Sequence of chain 3.F:
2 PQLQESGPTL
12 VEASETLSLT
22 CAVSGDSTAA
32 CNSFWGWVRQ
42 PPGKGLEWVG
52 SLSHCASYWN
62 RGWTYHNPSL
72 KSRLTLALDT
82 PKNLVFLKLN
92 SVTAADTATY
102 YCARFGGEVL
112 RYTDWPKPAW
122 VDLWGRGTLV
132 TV

Binding-site contacts:
Ligand atom N2 contacts residue ASN301 of chain 3.A at 2.8 Å (h-bond).
Ligand atom C8 contacts residue ARG296 of chain 3.A at 3.7 Å.
Ligand atom C7 contacts residue ASN301 of chain 3.A at 3.4 Å.
Ligand atom O5 contacts residue ASN301 of chain 3.A at 2.5 Å (h-bond).
Ligand atom C5 contacts residue HIS299 of chain 3.A at 4.1 Å.
Ligand atom O3 contacts residue THR65 of chain 3.F at 4.4 Å.
Ligand atom O7 contacts residue ASN265 of chain 3.A at 3.3 Å.
Ligand atom O3 contacts residue TRP92 of chain 3.E at 3.9 Å.
Ligand atom C8 contacts residue TYR59 of chain 3.F at 3.6 Å (hydrophobic).
Ligand atom C8 contacts residue HIS299 of chain 3.A at 3.6 Å.
Ligand atom O6 contacts residue ASN91 of chain 3.E at 3.6 Å (h-bond).
Ligand atom N2 contacts residue NAG1 of chain 3.P at 3.9 Å.
Ligand atom C2 contacts residue ASN301 of chain 3.A at 2.4 Å.
Ligand atom C7 contacts residue ASN265 of chain 3.A at 4.1 Å.
Ligand atom O4 contacts residue TYR59 of chain 3.F at 4.0 Å.
Ligand atom C3 contacts residue TRP92 of chain 3.E at 4.3 Å (hydrophobic).
Ligand atom O6 contacts residue THR383 of chain 3.A at 4.2 Å.
Ligand atom O3 contacts residue TYR59 of chain 3.F at 4.0 Å.
Ligand atom C6 contacts residue ASN91 of chain 3.E at 4.3 Å.
Ligand atom C8 contacts residue ASP115 of chain 3.F at 3.4 Å.
Ligand atom C1 contacts residue ASN301 of chain 3.A at 1.4 Å.
Ligand atom C5 contacts residue ASN301 of chain 3.A at 3.7 Å.
Ligand atom O5 contacts residue ASN91 of chain 3.E at 3.4 Å (h-bond).
Ligand atom O5 contacts residue HIS299 of chain 3.A at 3.9 Å.
Ligand atom C7 contacts residue ASP115 of chain 3.F at 4.0 Å.
Ligand atom C1 contacts residue HIS299 of chain 3.A at 3.5 Å.
Ligand atom O4 contacts residue TRP92 of chain 3.E at 3.0 Å.
Ligand atom O7 contacts residue ASP115 of chain 3.F at 3.9 Å.
Ligand atom C8 contacts residue THR267 of chain 3.A at 3.5 Å.
Ligand atom C4 contacts residue ASN301 of chain 3.A at 4.3 Å.
Ligand atom C8 contacts residue ASN301 of chain 3.A at 3.7 Å.
Ligand atom O7 contacts residue ARG412 of chain 3.A at 3.8 Å.
Ligand atom O7 contacts residue ARG296 of chain 3.A at 2.6 Å (salt-bridge).
Ligand atom C1 contacts residue ASN91 of chain 3.E at 4.2 Å.
Ligand atom C3 contacts residue ASN301 of chain 3.A at 3.8 Å.
Ligand atom C7 contacts residue ARG296 of chain 3.A at 3.4 Å.
Ligand atom C3 contacts residue TYR59 of chain 3.F at 3.8 Å (hydrophobic).
Ligand atom O7 contacts residue THR267 of chain 3.A at 4.2 Å.
Ligand atom C6 contacts residue TRP92 of chain 3.E at 4.3 Å (hydrophobic).
Ligand atom O7 contacts residue ASN301 of chain 3.A at 4.3 Å.

A protein and the small-molecule ligand that binds it are described below.
Small molecule (SMILES): CC(=O)N[C@H]1[C@H](O[C@H]2[C@H](O)[C@@H](NC(C)=O)CO[C@@H]2CO)O[C@H](CO)[C@@H](O[C@@H]2O[C@H](CO[C@H]3O[C@H](CO)[C@@H](O)[C@H](O)[C@@H]3O)[C@@H](O)[C@H](O[C@H]3O[C@H](CO)[C@@H](O)[C@H](O)[C@@H]3O)[C@@H]2O)[C@@H]1O

Sequence of chain 3.A:
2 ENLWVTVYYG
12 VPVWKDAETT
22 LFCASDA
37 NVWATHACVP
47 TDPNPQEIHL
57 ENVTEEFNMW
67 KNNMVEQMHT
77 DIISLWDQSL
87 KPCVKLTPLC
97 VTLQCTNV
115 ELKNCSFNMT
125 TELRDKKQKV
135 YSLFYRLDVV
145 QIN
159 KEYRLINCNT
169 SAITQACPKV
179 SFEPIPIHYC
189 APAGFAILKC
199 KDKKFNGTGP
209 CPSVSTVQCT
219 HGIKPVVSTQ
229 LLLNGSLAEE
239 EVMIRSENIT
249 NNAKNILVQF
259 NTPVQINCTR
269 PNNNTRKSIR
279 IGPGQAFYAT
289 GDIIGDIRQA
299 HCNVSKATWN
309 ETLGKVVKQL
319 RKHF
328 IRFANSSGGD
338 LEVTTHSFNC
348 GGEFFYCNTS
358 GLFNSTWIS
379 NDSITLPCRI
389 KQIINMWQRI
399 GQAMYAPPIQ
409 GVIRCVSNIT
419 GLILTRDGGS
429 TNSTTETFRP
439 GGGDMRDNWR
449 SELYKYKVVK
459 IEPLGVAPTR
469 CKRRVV

Sequence of chain 3.E:
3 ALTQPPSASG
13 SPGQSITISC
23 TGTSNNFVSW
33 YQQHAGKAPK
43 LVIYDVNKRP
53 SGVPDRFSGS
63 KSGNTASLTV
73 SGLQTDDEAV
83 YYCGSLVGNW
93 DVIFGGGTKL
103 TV